The small molecule below binds the protein below.
Small molecule (SMILES): CC(=O)N[C@@H]1[C@@H](O)[C@H](O)[C@@H](CO)O[C@H]1O

Binding-site contacts:
Ligand atom O5 contacts residue ASN164 of chain 1.A at 2.3 Å (h-bond).
Ligand atom C8 contacts residue ASN164 of chain 1.A at 3.7 Å.
Ligand atom O7 contacts residue ARG160 of chain 1.A at 3.7 Å.
Ligand atom C1 contacts residue ASN164 of chain 1.A at 1.4 Å.
Ligand atom N2 contacts residue ASN164 of chain 1.A at 2.8 Å (h-bond).
Ligand atom C4 contacts residue ASN164 of chain 1.A at 4.2 Å.
Ligand atom O7 contacts residue ASN164 of chain 1.A at 3.9 Å.
Ligand atom C6 contacts residue TRP220 of chain 1.A at 4.0 Å (hydrophobic).
Ligand atom O4 contacts residue TRP225 of chain 1.A at 4.4 Å.
Ligand atom C6 contacts residue TRP225 of chain 1.A at 3.8 Å (hydrophobic).
Ligand atom C7 contacts residue ASN164 of chain 1.A at 3.2 Å.
Ligand atom O5 contacts residue TRP225 of chain 1.A at 4.4 Å.
Ligand atom C5 contacts residue TRP225 of chain 1.A at 3.6 Å (hydrophobic).
Ligand atom C5 contacts residue ASN164 of chain 1.A at 3.6 Å.
Ligand atom O5 contacts residue TRP220 of chain 1.A at 4.0 Å.
Ligand atom C2 contacts residue ASN164 of chain 1.A at 2.4 Å.
Ligand atom C1 contacts residue TRP220 of chain 1.A at 4.5 Å (hydrophobic).
Ligand atom C3 contacts residue ASN164 of chain 1.A at 3.7 Å.
Ligand atom C5 contacts residue TRP220 of chain 1.A at 4.4 Å (hydrophobic).

Sequence of chain 1.A:
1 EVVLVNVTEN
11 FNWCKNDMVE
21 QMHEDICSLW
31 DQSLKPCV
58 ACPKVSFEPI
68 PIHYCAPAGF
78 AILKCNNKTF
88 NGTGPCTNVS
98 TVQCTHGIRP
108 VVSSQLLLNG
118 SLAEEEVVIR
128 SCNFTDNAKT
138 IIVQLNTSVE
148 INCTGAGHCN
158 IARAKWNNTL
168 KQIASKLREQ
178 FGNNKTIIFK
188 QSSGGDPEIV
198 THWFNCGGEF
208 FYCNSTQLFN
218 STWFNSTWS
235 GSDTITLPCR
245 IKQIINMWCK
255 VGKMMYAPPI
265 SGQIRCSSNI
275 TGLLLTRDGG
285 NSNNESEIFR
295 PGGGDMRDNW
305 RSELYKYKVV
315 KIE